This protein binds this small molecule.
Small molecule (SMILES): CC(=O)N[C@@H]1[C@@H](O[C@@H]2O[C@H](CO)[C@H](O)[C@H](O[C@]3(C(=O)O)C[C@H](O)[C@@H](NC(C)=O)[C@H]([C@H](O)[C@@H](O)CO)O3)[C@H]2O)[C@@H](O)[C@@H](C=O)O[C@H]1O

Binding-site contacts:
Ligand atom C10 contacts residue TYR81 of chain 2.A at 3.5 Å (hydrophobic).
Ligand atom C5 contacts residue ASN51 of chain 2.A at 3.6 Å.
Ligand atom C4 contacts residue LEU86 of chain 2.A at 4.1 Å (hydrophobic).
Ligand atom O2 contacts residue ARG129 of chain 2.A at 2.9 Å (salt-bridge).
Ligand atom O4 contacts residue SER79 of chain 2.A at 2.9 Å (h-bond).
Ligand atom O10 contacts residue ARG129 of chain 2.A at 3.6 Å.
Ligand atom C4 contacts residue SER79 of chain 2.A at 3.8 Å.
Ligand atom O1A contacts residue ASN51 of chain 2.A at 3.7 Å.
Ligand atom C6 contacts residue ASN51 of chain 2.A at 3.7 Å.
Ligand atom O8 contacts residue ASN51 of chain 2.A at 3.7 Å.
Ligand atom C7 contacts residue ARG129 of chain 2.A at 4.1 Å.
Ligand atom O4 contacts residue LEU86 of chain 2.A at 3.1 Å (h-bond).
Ligand atom O6 contacts residue ARG129 of chain 2.A at 3.6 Å.
Ligand atom C1 contacts residue SER53 of chain 2.A at 3.5 Å.
Ligand atom C11 contacts residue SER79 of chain 2.A at 4.2 Å.
Ligand atom O7 contacts residue ARG129 of chain 2.A at 3.1 Å (salt-bridge).
Ligand atom O1A contacts residue PRO52 of chain 2.A at 3.6 Å.
Ligand atom O4 contacts residue PRO52 of chain 2.A at 4.1 Å.
Ligand atom O1B contacts residue SER53 of chain 2.A at 3.0 Å (h-bond).
Ligand atom O1A contacts residue SER53 of chain 2.A at 3.1 Å (h-bond).
Ligand atom C4 contacts residue PRO52 of chain 2.A at 4.0 Å (hydrophobic).
Ligand atom C1 contacts residue ASN51 of chain 2.A at 3.9 Å.
Ligand atom N5 contacts residue ASN51 of chain 2.A at 2.9 Å (h-bond).
Ligand atom O3 contacts residue LEU86 of chain 2.A at 3.5 Å (h-bond).
Ligand atom C11 contacts residue SER132 of chain 2.A at 3.4 Å.
Ligand atom O4 contacts residue TYR81 of chain 2.A at 3.3 Å.
Ligand atom C10 contacts residue ASN51 of chain 2.A at 3.8 Å.
Ligand atom N5 contacts residue SER79 of chain 2.A at 4.1 Å.
Ligand atom O7 contacts residue ARG129 of chain 2.A at 3.8 Å.
Ligand atom C3 contacts residue LEU86 of chain 2.A at 3.8 Å (hydrophobic).
Ligand atom C2 contacts residue ARG129 of chain 2.A at 4.0 Å.
Ligand atom O10 contacts residue ILE130 of chain 2.A at 3.6 Å (h-bond).
Ligand atom C4 contacts residue ASN51 of chain 2.A at 3.7 Å.
Ligand atom C11 contacts residue THR131 of chain 2.A at 4.2 Å.
Ligand atom C11 contacts residue ASN51 of chain 2.A at 3.8 Å.
Ligand atom C8 contacts residue ARG129 of chain 2.A at 4.0 Å.
Ligand atom O10 contacts residue TYR81 of chain 2.A at 2.8 Å (h-bond).
Ligand atom O1B contacts residue ASN51 of chain 2.A at 3.7 Å.
Ligand atom O6 contacts residue SER53 of chain 2.A at 4.1 Å.
Ligand atom C11 contacts residue TYR81 of chain 2.A at 3.6 Å (hydrophobic).

Sequence of chain 2.A:
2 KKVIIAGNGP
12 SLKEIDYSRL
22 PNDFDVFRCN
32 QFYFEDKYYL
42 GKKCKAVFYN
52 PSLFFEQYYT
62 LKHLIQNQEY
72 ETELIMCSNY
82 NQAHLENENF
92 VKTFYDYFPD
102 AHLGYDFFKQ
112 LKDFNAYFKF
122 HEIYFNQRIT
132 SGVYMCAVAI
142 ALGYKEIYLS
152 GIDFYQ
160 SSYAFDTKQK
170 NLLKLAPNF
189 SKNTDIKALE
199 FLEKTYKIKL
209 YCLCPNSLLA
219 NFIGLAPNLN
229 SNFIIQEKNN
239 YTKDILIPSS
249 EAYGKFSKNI